Binding-site contacts:
Ligand atom O6 contacts residue ARG315 of chain 1.A at 3.0 Å (salt-bridge).
Ligand atom O2 contacts residue ILE165 of chain 1.A at 3.6 Å.
Ligand atom O2P contacts residue ARG315 of chain 1.A at 3.0 Å (salt-bridge).
Ligand atom O3 contacts residue HIS142 of chain 1.A at 3.6 Å.
Ligand atom P contacts residue ARG18 of chain 1.A at 3.6 Å.
Ligand atom C2 contacts residue TRP95 of chain 1.A at 4.0 Å (hydrophobic).
Ligand atom C1 contacts residue ARG315 of chain 1.A at 4.1 Å.
Ligand atom C5 contacts residue GLY30 of chain 1.A at 4.0 Å.
Ligand atom C6 contacts residue ARG315 of chain 1.A at 3.9 Å.
Ligand atom O5 contacts residue ARG277 of chain 1.A at 3.7 Å.
Ligand atom O3P contacts residue ARG18 of chain 1.A at 2.9 Å (salt-bridge).
Ligand atom C6 contacts residue ALA29 of chain 1.A at 3.8 Å (hydrophobic).
Ligand atom O2 contacts residue HIS164 of chain 1.A at 3.9 Å.
Ligand atom O5 contacts residue UDP1 of chain 1.I at 4.0 Å.
Ligand atom C1 contacts residue ARG277 of chain 1.A at 4.1 Å.
Ligand atom P contacts residue ARG315 of chain 1.A at 3.9 Å.
Ligand atom C3 contacts residue LEU32 of chain 1.A at 3.7 Å (hydrophobic).
Ligand atom O2P contacts residue ARG18 of chain 1.A at 4.1 Å.
Ligand atom O1 contacts residue UDP1 of chain 1.I at 2.6 Å (h-bond).
Ligand atom C2 contacts residue ASP140 of chain 1.A at 3.3 Å.
Ligand atom C6 contacts residue GLY30 of chain 1.A at 4.0 Å.
Ligand atom O1 contacts residue LEU32 of chain 1.A at 3.8 Å.
Ligand atom P contacts residue TYR86 of chain 1.A at 3.6 Å.
Ligand atom C4 contacts residue ARG315 of chain 1.A at 3.9 Å.
Ligand atom C1 contacts residue UDP1 of chain 1.I at 3.5 Å.
Ligand atom C1 contacts residue TRP95 of chain 1.A at 4.0 Å (hydrophobic).
Ligand atom C5 contacts residue ARG315 of chain 1.A at 3.9 Å.
Ligand atom O3 contacts residue LEU32 of chain 1.A at 3.5 Å.
Ligand atom O1P contacts residue ARG18 of chain 1.A at 2.9 Å (salt-bridge).
Ligand atom O2P contacts residue TYR86 of chain 1.A at 2.5 Å (h-bond).
Ligand atom C2 contacts residue ARG315 of chain 1.A at 4.2 Å.
Ligand atom O3 contacts residue ASP140 of chain 1.A at 2.6 Å (salt-bridge).
Ligand atom O1 contacts residue GLY31 of chain 1.A at 3.6 Å.
Ligand atom O1P contacts residue TYR86 of chain 1.A at 3.8 Å.
Ligand atom O3 contacts residue TYR141 of chain 1.A at 4.0 Å.
Ligand atom O4 contacts residue ARG18 of chain 1.A at 3.3 Å.
Ligand atom O5 contacts residue ARG315 of chain 1.A at 3.3 Å (salt-bridge).
Ligand atom O2 contacts residue ASP140 of chain 1.A at 2.6 Å (salt-bridge).
Ligand atom C3 contacts residue ASP140 of chain 1.A at 3.4 Å.
Ligand atom C6 contacts residue ARG277 of chain 1.A at 4.1 Å.

The small molecule below binds the protein below.
Small molecule (SMILES): O=P(O)(O)OC[C@H]1O[C@H](O)[C@H](O)[C@@H](O)[C@@H]1O

Sequence of chain 1.A:
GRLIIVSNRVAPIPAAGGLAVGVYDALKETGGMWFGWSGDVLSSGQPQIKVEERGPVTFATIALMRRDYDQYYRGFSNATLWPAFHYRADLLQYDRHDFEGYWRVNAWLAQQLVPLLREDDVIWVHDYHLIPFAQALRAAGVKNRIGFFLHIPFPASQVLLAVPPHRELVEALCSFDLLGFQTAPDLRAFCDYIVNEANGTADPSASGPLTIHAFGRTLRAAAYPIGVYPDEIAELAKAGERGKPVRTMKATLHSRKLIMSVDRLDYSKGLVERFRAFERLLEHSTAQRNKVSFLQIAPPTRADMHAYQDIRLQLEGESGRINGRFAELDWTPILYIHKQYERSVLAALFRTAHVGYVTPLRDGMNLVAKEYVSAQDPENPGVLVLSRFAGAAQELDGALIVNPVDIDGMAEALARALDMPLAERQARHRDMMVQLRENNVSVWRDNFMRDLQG